Binding-site contacts:
Ligand atom O7 contacts residue ASN1071 of chain 1.C at 4.2 Å.
Ligand atom O7 contacts residue ALA703 of chain 1.C at 3.6 Å.
Ligand atom C8 contacts residue ASN1071 of chain 1.C at 4.5 Å.
Ligand atom C8 contacts residue ALA703 of chain 1.C at 4.2 Å (hydrophobic).
Ligand atom C8 contacts residue GLU1069 of chain 1.C at 3.8 Å.
Ligand atom C7 contacts residue ASN1071 of chain 1.C at 3.8 Å.
Ligand atom C3 contacts residue ASN1071 of chain 1.C at 3.8 Å.
Ligand atom C4 contacts residue ALA703 of chain 1.C at 4.5 Å (hydrophobic).
Ligand atom C7 contacts residue ALA703 of chain 1.C at 3.6 Å (hydrophobic).
Ligand atom C5 contacts residue ASN1071 of chain 1.C at 3.7 Å.
Ligand atom O5 contacts residue ASN1071 of chain 1.C at 2.3 Å (h-bond).
Ligand atom C8 contacts residue LYS1070 of chain 1.C at 4.5 Å.
Ligand atom C1 contacts residue ALA703 of chain 1.C at 4.4 Å (hydrophobic).
Ligand atom N2 contacts residue ALA703 of chain 1.C at 3.8 Å.
Ligand atom C4 contacts residue ASN1071 of chain 1.C at 4.2 Å.
Ligand atom C2 contacts residue ALA703 of chain 1.C at 4.1 Å (hydrophobic).
Ligand atom O4 contacts residue ALA703 of chain 1.C at 3.5 Å.
Ligand atom C1 contacts residue ASN1071 of chain 1.C at 1.4 Å.
Ligand atom N2 contacts residue ASN1071 of chain 1.C at 2.9 Å (h-bond).
Ligand atom C2 contacts residue ASN1071 of chain 1.C at 2.4 Å.

A small-molecule ligand and the protein it binds are described below.
Small molecule (SMILES): CC(=O)N[C@H]1[C@H](O[C@H]2[C@H](O)[C@@H](NC(C)=O)CO[C@@H]2CO)O[C@H](CO)[C@@H](O)[C@@H]1O

Sequence of chain 1.C:
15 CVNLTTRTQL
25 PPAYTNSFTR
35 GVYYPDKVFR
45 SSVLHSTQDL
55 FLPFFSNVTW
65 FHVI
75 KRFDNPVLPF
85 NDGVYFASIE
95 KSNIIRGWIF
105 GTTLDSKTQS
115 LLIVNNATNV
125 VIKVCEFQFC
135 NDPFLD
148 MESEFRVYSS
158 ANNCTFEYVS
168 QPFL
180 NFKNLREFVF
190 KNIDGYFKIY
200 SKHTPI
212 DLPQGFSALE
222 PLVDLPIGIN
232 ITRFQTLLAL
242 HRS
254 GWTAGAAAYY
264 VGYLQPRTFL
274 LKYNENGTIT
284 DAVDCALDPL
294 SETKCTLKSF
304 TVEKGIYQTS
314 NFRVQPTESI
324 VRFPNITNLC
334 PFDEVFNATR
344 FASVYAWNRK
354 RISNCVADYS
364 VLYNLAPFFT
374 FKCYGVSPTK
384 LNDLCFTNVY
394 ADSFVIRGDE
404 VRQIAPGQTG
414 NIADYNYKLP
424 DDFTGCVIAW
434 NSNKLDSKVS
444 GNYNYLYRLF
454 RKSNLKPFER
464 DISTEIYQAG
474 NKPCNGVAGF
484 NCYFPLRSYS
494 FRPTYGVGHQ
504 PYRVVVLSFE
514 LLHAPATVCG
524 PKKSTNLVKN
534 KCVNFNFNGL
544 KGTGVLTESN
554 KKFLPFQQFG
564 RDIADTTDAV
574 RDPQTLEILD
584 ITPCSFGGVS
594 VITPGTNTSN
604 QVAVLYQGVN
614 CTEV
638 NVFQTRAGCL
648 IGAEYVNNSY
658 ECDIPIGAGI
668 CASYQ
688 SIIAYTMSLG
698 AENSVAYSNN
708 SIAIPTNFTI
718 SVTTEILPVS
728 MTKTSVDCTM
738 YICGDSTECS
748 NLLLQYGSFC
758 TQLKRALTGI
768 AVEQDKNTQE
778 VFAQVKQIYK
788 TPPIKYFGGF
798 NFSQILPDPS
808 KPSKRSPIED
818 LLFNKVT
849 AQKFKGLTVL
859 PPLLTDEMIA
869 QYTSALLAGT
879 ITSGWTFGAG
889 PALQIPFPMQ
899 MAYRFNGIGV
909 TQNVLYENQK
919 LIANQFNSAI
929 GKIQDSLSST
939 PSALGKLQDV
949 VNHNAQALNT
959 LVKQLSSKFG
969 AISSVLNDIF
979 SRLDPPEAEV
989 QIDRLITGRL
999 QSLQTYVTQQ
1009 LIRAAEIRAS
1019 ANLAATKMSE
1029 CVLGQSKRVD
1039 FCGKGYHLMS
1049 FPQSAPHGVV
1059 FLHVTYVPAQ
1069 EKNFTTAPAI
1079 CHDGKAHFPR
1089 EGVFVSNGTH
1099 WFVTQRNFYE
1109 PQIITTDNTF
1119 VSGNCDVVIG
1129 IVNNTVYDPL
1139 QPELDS